Sequence of chain 2.A:
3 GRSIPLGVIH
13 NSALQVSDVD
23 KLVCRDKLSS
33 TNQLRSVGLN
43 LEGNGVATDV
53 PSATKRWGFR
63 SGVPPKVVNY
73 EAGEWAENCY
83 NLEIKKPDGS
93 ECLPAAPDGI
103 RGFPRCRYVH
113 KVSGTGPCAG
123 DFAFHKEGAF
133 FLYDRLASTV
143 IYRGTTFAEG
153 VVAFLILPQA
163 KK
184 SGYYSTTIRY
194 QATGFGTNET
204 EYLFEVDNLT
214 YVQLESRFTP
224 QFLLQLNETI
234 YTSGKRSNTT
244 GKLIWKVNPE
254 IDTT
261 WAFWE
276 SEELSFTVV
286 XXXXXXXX

The protein below binds the small molecule below.
Small molecule (SMILES): CC(=O)N[C@@H]1[C@@H](O)[C@H](O)[C@@H](CO)O[C@H]1O

Binding-site contacts:
Ligand atom C5 contacts residue ARG239 of chain 2.A at 4.3 Å.
Ligand atom C2 contacts residue GLY237 of chain 2.A at 3.5 Å.
Ligand atom C7 contacts residue ASN241 of chain 2.A at 4.0 Å.
Ligand atom C6 contacts residue TRP248 of chain 2.A at 4.4 Å (hydrophobic).
Ligand atom N2 contacts residue GLY237 of chain 2.A at 4.4 Å.
Ligand atom C7 contacts residue GLY237 of chain 2.A at 4.3 Å.
Ligand atom O5 contacts residue ASN241 of chain 2.A at 2.4 Å (h-bond).
Ligand atom O7 contacts residue GLY237 of chain 2.A at 3.4 Å (h-bond).
Ligand atom C6 contacts residue ARG239 of chain 2.A at 4.2 Å.
Ligand atom C4 contacts residue ASN241 of chain 2.A at 4.2 Å.
Ligand atom O3 contacts residue LYS238 of chain 2.A at 4.0 Å.
Ligand atom O3 contacts residue GLY237 of chain 2.A at 3.1 Å (h-bond).
Ligand atom O6 contacts residue LEU246 of chain 2.A at 3.6 Å.
Ligand atom C1 contacts residue ARG239 of chain 2.A at 4.2 Å.
Ligand atom O6 contacts residue ARG239 of chain 2.A at 4.1 Å.
Ligand atom C4 contacts residue GLY237 of chain 2.A at 3.5 Å.
Ligand atom C3 contacts residue ASN241 of chain 2.A at 3.8 Å.
Ligand atom C2 contacts residue ASN241 of chain 2.A at 2.5 Å.
Ligand atom O6 contacts residue ASN241 of chain 2.A at 4.2 Å.
Ligand atom O5 contacts residue ARG239 of chain 2.A at 3.4 Å (salt-bridge).
Ligand atom C1 contacts residue ASN241 of chain 2.A at 1.4 Å.
Ligand atom N2 contacts residue ASN241 of chain 2.A at 2.9 Å (h-bond).
Ligand atom C6 contacts residue LEU246 of chain 2.A at 4.2 Å (hydrophobic).
Ligand atom C3 contacts residue GLY237 of chain 2.A at 3.6 Å.
Ligand atom C4 contacts residue LYS238 of chain 2.A at 4.1 Å.
Ligand atom O4 contacts residue GLY237 of chain 2.A at 4.3 Å.
Ligand atom O4 contacts residue LYS238 of chain 2.A at 3.2 Å (salt-bridge).
Ligand atom C5 contacts residue ASN241 of chain 2.A at 3.7 Å.